Sequence of chain 2.A:
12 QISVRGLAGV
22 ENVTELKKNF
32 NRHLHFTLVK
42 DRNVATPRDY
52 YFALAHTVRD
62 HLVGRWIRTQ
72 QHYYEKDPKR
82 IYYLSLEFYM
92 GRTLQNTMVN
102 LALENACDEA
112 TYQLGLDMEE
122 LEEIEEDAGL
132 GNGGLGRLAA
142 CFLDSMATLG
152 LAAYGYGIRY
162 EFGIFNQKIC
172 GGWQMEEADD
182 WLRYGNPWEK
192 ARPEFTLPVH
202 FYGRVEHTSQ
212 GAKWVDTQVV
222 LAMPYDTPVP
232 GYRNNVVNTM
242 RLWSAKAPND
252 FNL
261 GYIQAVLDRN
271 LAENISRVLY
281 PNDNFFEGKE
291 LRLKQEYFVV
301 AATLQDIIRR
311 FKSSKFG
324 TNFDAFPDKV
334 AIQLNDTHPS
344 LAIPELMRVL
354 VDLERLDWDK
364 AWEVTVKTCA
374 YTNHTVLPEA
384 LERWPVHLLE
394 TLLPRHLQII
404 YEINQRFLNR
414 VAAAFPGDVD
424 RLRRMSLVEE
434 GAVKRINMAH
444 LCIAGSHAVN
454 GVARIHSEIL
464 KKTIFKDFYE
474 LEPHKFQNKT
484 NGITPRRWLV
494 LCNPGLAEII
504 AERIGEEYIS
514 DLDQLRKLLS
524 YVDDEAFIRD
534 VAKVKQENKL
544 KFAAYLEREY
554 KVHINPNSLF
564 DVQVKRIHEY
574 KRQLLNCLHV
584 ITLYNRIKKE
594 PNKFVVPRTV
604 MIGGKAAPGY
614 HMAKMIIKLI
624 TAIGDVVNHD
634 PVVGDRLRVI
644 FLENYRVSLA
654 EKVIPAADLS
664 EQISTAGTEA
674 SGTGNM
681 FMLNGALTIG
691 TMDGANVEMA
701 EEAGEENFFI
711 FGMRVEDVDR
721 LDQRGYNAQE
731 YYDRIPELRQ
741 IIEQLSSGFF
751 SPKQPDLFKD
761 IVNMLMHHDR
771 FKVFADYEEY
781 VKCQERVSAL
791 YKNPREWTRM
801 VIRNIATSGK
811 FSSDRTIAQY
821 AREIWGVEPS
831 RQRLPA

Sequence of chain 1.A:
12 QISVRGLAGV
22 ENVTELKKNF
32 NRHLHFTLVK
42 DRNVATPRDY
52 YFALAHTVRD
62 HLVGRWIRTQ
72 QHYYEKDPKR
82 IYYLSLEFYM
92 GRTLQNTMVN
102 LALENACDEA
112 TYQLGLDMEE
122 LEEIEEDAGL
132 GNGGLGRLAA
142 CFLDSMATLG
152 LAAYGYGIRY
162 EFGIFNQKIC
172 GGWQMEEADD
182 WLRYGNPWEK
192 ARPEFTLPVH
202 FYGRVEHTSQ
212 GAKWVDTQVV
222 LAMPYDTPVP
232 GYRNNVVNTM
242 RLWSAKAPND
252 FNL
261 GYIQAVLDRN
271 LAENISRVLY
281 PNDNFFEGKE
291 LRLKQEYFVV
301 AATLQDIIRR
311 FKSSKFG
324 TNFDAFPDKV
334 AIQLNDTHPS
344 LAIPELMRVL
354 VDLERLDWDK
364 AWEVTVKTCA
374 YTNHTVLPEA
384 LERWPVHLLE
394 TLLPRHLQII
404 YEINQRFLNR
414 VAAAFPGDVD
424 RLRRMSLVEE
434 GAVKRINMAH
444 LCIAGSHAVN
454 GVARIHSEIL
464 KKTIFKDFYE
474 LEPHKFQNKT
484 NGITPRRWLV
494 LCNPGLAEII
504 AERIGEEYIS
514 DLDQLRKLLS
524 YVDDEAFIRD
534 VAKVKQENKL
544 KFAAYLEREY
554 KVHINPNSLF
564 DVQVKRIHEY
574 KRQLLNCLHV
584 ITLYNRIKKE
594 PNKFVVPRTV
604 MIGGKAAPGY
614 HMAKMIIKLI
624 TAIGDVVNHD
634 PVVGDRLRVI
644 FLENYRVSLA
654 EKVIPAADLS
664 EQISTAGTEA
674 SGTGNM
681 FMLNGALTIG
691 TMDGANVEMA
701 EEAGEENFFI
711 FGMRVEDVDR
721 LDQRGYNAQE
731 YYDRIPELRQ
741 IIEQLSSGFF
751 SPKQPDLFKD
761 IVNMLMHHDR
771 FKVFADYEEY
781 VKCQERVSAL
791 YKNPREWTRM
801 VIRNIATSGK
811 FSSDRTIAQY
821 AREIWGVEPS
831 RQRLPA

The small molecule below binds the protein below.
Small molecule (SMILES): CC1(C)C=C[C@]2(C(=O)O)CC[C@]3(C)C(=CC[C@@H]4[C@@]5(C)C[C@@H](O)[C@H](O)C(C)(C)[C@@H]5CC[C@]43C)[C@@H]2C1

Binding-site contacts:
Ligand atom O2 contacts residue GLN72 of chain 2.A at 3.8 Å.
Ligand atom C24 contacts residue GLN72 of chain 2.A at 3.6 Å.
Ligand atom O28 contacts residue ARG310 of chain 2.A at 2.8 Å (salt-bridge).
Ligand atom C25 contacts residue GLN72 of chain 2.A at 4.1 Å.
Ligand atom C16 contacts residue PHE196 of chain 2.A at 3.7 Å (hydrophobic).
Ligand atom C22 contacts residue ARG309 of chain 2.A at 4.0 Å.
Ligand atom C5 contacts residue VAL45 of chain 1.A at 3.9 Å (hydrophobic).
Ligand atom C21 contacts residue PHE196 of chain 2.A at 4.3 Å (hydrophobic).
Ligand atom C26 contacts residue GLN71 of chain 2.A at 4.4 Å.
Ligand atom C29 contacts residue SER313 of chain 2.A at 4.2 Å.
Ligand atom C22 contacts residue ASP306 of chain 2.A at 4.3 Å.
Ligand atom C28 contacts residue ARG310 of chain 2.A at 3.2 Å.
Ligand atom C1 contacts residue VAL45 of chain 1.A at 4.0 Å (hydrophobic).
Ligand atom C29 contacts residue ARG309 of chain 2.A at 3.7 Å.
Ligand atom C27 contacts residue PHE196 of chain 2.A at 4.1 Å (hydrophobic).
Ligand atom C23 contacts residue ILE68 of chain 2.A at 4.3 Å (hydrophobic).
Ligand atom C4 contacts residue GLN72 of chain 2.A at 4.4 Å.
Ligand atom C23 contacts residue ASP42 of chain 1.A at 3.5 Å.
Ligand atom C9 contacts residue VAL45 of chain 1.A at 4.3 Å (hydrophobic).
Ligand atom C15 contacts residue PHE196 of chain 2.A at 4.1 Å (hydrophobic).
Ligand atom O29 contacts residue ARG310 of chain 2.A at 2.7 Å (salt-bridge).
Ligand atom C25 contacts residue GLN71 of chain 2.A at 3.5 Å.
Ligand atom C4 contacts residue ASP42 of chain 1.A at 4.1 Å.
Ligand atom C3 contacts residue ASP42 of chain 1.A at 3.7 Å.
Ligand atom C24 contacts residue ILE68 of chain 2.A at 3.4 Å (hydrophobic).
Ligand atom C20 contacts residue ARG309 of chain 2.A at 4.3 Å.
Ligand atom O3 contacts residue GLN72 of chain 2.A at 2.8 Å (h-bond).
Ligand atom C3 contacts residue GLN72 of chain 2.A at 3.9 Å.
Ligand atom C3 contacts residue VAL45 of chain 1.A at 4.0 Å (hydrophobic).
Ligand atom C27 contacts residue VAL45 of chain 1.A at 4.1 Å (hydrophobic).
Ligand atom C4 contacts residue VAL45 of chain 1.A at 4.4 Å (hydrophobic).
Ligand atom C10 contacts residue VAL45 of chain 1.A at 4.3 Å (hydrophobic).
Ligand atom O29 contacts residue ARG242 of chain 2.A at 3.5 Å (salt-bridge).
Ligand atom C2 contacts residue GLN72 of chain 2.A at 3.9 Å.
Ligand atom C11 contacts residue TYR75 of chain 2.A at 4.2 Å (hydrophobic).
Ligand atom O3 contacts residue ASP42 of chain 1.A at 2.7 Å (salt-bridge).
Ligand atom O3 contacts residue ASN44 of chain 1.A at 3.8 Å.
Ligand atom C23 contacts residue VAL45 of chain 1.A at 3.5 Å (hydrophobic).
Ligand atom C21 contacts residue ARG309 of chain 2.A at 3.6 Å.
Ligand atom C25 contacts residue TYR75 of chain 2.A at 4.2 Å (hydrophobic).